Sequence of chain 1.A:
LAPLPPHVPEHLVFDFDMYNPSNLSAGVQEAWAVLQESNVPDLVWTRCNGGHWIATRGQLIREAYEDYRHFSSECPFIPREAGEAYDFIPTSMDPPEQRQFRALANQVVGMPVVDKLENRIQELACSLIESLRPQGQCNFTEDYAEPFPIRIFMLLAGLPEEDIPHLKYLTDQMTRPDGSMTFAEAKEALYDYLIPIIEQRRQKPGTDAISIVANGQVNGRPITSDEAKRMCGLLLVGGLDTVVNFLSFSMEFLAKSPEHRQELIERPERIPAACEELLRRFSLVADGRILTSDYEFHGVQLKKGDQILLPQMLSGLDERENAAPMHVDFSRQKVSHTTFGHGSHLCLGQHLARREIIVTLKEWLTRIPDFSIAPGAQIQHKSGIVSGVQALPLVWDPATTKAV

The protein below binds the small molecule below.
Small molecule (SMILES): CN(C)c1cccc2c(S(=O)(=O)NCCCCCCCCNC(=O)C34CC5CC(CC(C5)C3)C4)cccc12

Binding-site contacts:
Ligand atom C19 contacts residue TYR29 of chain 1.A at 3.6 Å (hydrophobic).
Ligand atom C15 contacts residue PRO89 of chain 1.A at 3.6 Å (hydrophobic).
Ligand atom C24 contacts residue TYR96 of chain 1.A at 3.7 Å (hydrophobic).
Ligand atom C3 contacts residue VAL396 of chain 1.A at 3.9 Å (hydrophobic).
Ligand atom O38 contacts residue PHE98 of chain 1.A at 3.8 Å.
Ligand atom C33 contacts residue TYR29 of chain 1.A at 3.2 Å (hydrophobic).
Ligand atom O35 contacts residue TYR29 of chain 1.A at 3.5 Å.
Ligand atom C16 contacts residue PRO89 of chain 1.A at 3.9 Å (hydrophobic).
Ligand atom C10 contacts residue GLY248 of chain 1.A at 3.8 Å.
Ligand atom O37 contacts residue PRO187 of chain 1.A at 3.4 Å.
Ligand atom C1 contacts residue ASP297 of chain 1.A at 3.9 Å.
Ligand atom C5 contacts residue HEM1 of chain 1.B at 4.0 Å.
Ligand atom C23 contacts residue PRO89 of chain 1.A at 3.7 Å (hydrophobic).
Ligand atom C29 contacts residue MET184 of chain 1.A at 3.7 Å (hydrophobic).
Ligand atom O38 contacts residue TYR96 of chain 1.A at 2.6 Å (h-bond).
Ligand atom N34 contacts residue PRO187 of chain 1.A at 3.9 Å.
Ligand atom C4 contacts residue ILE395 of chain 1.A at 4.0 Å (hydrophobic).
Ligand atom C6 contacts residue HEM1 of chain 1.B at 3.7 Å.
Ligand atom C33 contacts residue PRO89 of chain 1.A at 4.0 Å (hydrophobic).
Ligand atom O38 contacts residue PHE87 of chain 1.A at 3.7 Å.
Ligand atom C3 contacts residue THR252 of chain 1.A at 3.7 Å.
Ligand atom C23 contacts residue GLU91 of chain 1.A at 3.4 Å.
Ligand atom C1 contacts residue HEM1 of chain 1.B at 3.9 Å.
Ligand atom C19 contacts residue ASN59 of chain 1.A at 3.5 Å.
Ligand atom C14 contacts residue PRO89 of chain 1.A at 3.7 Å (hydrophobic).
Ligand atom C26 contacts residue THR185 of chain 1.A at 3.8 Å.
Ligand atom C27 contacts residue PHE87 of chain 1.A at 3.9 Å (hydrophobic).
Ligand atom C7 contacts residue TYR96 of chain 1.A at 3.4 Å (hydrophobic).
Ligand atom C12 contacts residue GLU91 of chain 1.A at 4.0 Å.
Ligand atom C32 contacts residue TYR29 of chain 1.A at 4.0 Å (hydrophobic).
Ligand atom C11 contacts residue GLU91 of chain 1.A at 3.7 Å.
Ligand atom C8 contacts residue GLY248 of chain 1.A at 4.0 Å.
Ligand atom C2 contacts residue VAL295 of chain 1.A at 3.9 Å (hydrophobic).
Ligand atom C24 contacts residue PHE87 of chain 1.A at 3.9 Å (hydrophobic).
Ligand atom C18 contacts residue TYR29 of chain 1.A at 3.6 Å (hydrophobic).
Ligand atom S36 contacts residue PRO187 of chain 1.A at 3.9 Å.
Ligand atom C20 contacts residue ASN59 of chain 1.A at 3.8 Å.
Ligand atom C32 contacts residue ALA92 of chain 1.A at 3.9 Å (hydrophobic).
Ligand atom O35 contacts residue PRO187 of chain 1.A at 3.8 Å.
Ligand atom C30 contacts residue ILE395 of chain 1.A at 3.7 Å (hydrophobic).